Binding-site contacts:
Ligand atom O6 contacts residue ASN448 of chain 1.D at 4.2 Å.
Ligand atom C4 contacts residue ASN448 of chain 1.D at 4.2 Å.
Ligand atom C2 contacts residue THR451 of chain 1.D at 4.0 Å.
Ligand atom C2 contacts residue ASN448 of chain 1.D at 2.7 Å.
Ligand atom C2 contacts residue THR450 of chain 1.D at 3.5 Å.
Ligand atom N2 contacts residue THR451 of chain 1.D at 3.8 Å.
Ligand atom C8 contacts residue THR451 of chain 1.D at 4.2 Å.
Ligand atom O7 contacts residue THR450 of chain 1.D at 3.3 Å.
Ligand atom C1 contacts residue THR451 of chain 1.D at 4.0 Å.
Ligand atom C3 contacts residue THR450 of chain 1.D at 4.2 Å.
Ligand atom N2 contacts residue THR450 of chain 1.D at 4.2 Å.
Ligand atom O6 contacts residue SER484 of chain 1.D at 4.3 Å.
Ligand atom N2 contacts residue ASN448 of chain 1.D at 3.5 Å (h-bond).
Ligand atom C7 contacts residue THR451 of chain 1.D at 3.4 Å.
Ligand atom O5 contacts residue ASN448 of chain 1.D at 2.2 Å (h-bond).
Ligand atom C3 contacts residue ASN448 of chain 1.D at 3.9 Å.
Ligand atom O3 contacts residue THR450 of chain 1.D at 3.8 Å.
Ligand atom C7 contacts residue THR450 of chain 1.D at 4.1 Å.
Ligand atom O7 contacts residue THR451 of chain 1.D at 3.2 Å.
Ligand atom C1 contacts residue ASP485 of chain 1.D at 3.7 Å.
Ligand atom C6 contacts residue ASN448 of chain 1.D at 4.3 Å.
Ligand atom C7 contacts residue ASN448 of chain 1.D at 4.4 Å.
Ligand atom C1 contacts residue ASN448 of chain 1.D at 1.4 Å.
Ligand atom C5 contacts residue ASN448 of chain 1.D at 3.4 Å.

Sequence of chain 1.D:
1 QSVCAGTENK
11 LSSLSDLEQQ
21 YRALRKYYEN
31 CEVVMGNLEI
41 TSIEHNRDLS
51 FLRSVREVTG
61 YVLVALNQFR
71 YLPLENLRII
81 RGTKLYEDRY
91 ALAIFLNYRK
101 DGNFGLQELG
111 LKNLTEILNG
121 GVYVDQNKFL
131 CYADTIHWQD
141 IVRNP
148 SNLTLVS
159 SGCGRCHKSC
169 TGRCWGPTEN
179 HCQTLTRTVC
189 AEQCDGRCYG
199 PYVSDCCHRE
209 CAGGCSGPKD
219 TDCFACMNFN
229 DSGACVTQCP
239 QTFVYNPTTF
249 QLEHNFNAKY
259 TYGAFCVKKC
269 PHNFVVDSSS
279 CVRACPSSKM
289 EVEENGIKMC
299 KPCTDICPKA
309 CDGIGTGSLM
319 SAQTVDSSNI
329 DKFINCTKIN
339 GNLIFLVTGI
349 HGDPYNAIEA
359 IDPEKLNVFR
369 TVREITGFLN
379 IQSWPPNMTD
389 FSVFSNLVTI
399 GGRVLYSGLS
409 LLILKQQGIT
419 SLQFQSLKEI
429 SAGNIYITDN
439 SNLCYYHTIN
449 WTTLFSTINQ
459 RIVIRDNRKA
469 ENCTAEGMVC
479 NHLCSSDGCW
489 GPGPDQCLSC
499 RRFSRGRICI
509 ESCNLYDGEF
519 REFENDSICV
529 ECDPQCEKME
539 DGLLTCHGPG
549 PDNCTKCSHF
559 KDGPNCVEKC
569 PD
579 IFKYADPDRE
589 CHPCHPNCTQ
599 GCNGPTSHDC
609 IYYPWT

A small-molecule ligand and the protein it binds are described below.
Small molecule (SMILES): CC(=O)N[C@@H]1[C@@H](O)[C@H](O)[C@@H](CO)O[C@H]1O